Sequence of chain 1.A:
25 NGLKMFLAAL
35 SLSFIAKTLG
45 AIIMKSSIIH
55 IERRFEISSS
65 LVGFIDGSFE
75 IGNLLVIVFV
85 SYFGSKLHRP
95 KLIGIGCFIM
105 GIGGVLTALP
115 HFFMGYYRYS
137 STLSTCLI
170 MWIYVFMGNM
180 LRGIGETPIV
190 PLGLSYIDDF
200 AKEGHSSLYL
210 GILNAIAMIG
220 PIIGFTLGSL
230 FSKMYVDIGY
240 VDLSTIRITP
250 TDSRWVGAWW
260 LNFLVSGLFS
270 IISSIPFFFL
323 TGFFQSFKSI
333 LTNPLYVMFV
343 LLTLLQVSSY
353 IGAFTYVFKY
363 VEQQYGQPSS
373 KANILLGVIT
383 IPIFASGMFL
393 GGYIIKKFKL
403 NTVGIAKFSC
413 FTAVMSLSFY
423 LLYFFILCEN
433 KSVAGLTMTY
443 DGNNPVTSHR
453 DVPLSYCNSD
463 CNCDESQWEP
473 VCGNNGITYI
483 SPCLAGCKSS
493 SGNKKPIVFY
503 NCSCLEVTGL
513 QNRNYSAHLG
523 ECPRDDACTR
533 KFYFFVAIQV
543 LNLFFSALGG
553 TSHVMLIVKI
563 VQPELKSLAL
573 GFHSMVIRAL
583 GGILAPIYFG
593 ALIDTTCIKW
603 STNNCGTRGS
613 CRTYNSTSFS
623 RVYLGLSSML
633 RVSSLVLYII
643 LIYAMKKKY

Binding-site contacts:
Ligand atom N2 contacts residue ASN516 of chain 1.A at 3.2 Å (h-bond).
Ligand atom C8 contacts residue TYR502 of chain 1.A at 3.5 Å (hydrophobic).
Ligand atom C5 contacts residue ASN516 of chain 1.A at 3.6 Å.
Ligand atom C1 contacts residue ASN516 of chain 1.A at 1.6 Å.
Ligand atom C7 contacts residue ASN516 of chain 1.A at 3.2 Å.
Ligand atom C4 contacts residue ASN516 of chain 1.A at 4.0 Å.
Ligand atom C8 contacts residue ASN516 of chain 1.A at 2.9 Å.
Ligand atom C2 contacts residue ASN516 of chain 1.A at 2.8 Å.
Ligand atom O4 contacts residue ASN516 of chain 1.A at 3.8 Å.
Ligand atom C8 contacts residue SER518 of chain 1.A at 4.5 Å.
Ligand atom C3 contacts residue ASN516 of chain 1.A at 4.0 Å.
Ligand atom O5 contacts residue ASN516 of chain 1.A at 2.4 Å (h-bond).
Ligand atom O7 contacts residue ASN516 of chain 1.A at 3.8 Å.

This protein binds this small molecule.
Small molecule (SMILES): CC(=O)N[C@@H]1[C@@H](O)[C@H](O)[C@@H](CO)O[C@H]1O